Sequence of chain 1.B:
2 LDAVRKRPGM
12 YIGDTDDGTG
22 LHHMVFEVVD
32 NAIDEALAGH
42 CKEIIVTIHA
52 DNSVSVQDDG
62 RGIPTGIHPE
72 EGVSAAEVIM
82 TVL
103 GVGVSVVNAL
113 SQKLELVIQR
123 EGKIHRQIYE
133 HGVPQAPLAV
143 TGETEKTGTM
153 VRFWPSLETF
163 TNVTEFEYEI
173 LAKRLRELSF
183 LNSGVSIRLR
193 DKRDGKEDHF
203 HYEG

Binding-site contacts:
Ligand atom NAG contacts residue HIS133 of chain 1.B at 3.3 Å.
Ligand atom NAA contacts residue HIS133 of chain 1.B at 3.4 Å (h-bond).
Ligand atom CAI contacts residue HIS133 of chain 1.B at 3.5 Å.
Ligand atom CAB contacts residue ARG6 of chain 1.B at 3.7 Å.
Ligand atom CAC contacts residue ARG6 of chain 1.B at 4.3 Å.
Ligand atom CAE contacts residue HIS133 of chain 1.B at 3.8 Å.
Ligand atom CAH contacts residue GLU160 of chain 1.B at 3.6 Å.
Ligand atom CAD contacts residue HIS133 of chain 1.B at 3.9 Å.
Ligand atom NAF contacts residue GLU160 of chain 1.B at 2.8 Å (salt-bridge).
Ligand atom NAA contacts residue GLU160 of chain 1.B at 2.9 Å (salt-bridge).
Ligand atom CAD contacts residue GLU160 of chain 1.B at 4.5 Å.
Ligand atom CAH contacts residue HIS133 of chain 1.B at 3.3 Å.
Ligand atom CAB contacts residue HIS133 of chain 1.B at 3.9 Å.
Ligand atom NAF contacts residue HIS133 of chain 1.B at 3.5 Å (h-bond).
Ligand atom CAJ contacts residue HIS133 of chain 1.B at 3.6 Å.
Ligand atom CAC contacts residue HIS133 of chain 1.B at 3.9 Å.
Ligand atom CAI contacts residue GLU160 of chain 1.B at 4.0 Å.

This protein binds this small molecule.
Small molecule (SMILES): Nc1nc2ccccc2[nH]1